Sequence of chain 1.A:
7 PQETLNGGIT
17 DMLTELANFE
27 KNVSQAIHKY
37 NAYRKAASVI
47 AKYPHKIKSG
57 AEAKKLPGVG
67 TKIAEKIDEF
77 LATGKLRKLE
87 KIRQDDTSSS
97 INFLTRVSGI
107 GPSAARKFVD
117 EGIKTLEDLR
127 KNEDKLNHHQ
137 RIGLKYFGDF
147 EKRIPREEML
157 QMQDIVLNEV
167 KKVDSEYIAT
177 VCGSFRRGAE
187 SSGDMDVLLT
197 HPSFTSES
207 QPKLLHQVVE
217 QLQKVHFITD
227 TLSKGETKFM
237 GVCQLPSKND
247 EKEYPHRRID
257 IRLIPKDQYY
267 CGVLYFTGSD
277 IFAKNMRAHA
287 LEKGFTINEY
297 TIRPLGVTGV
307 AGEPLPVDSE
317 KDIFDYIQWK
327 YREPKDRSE

A protein and the small-molecule ligand that binds it are described below.
Small molecule (SMILES): Cc1cn([C@H]2C[C@H](O[P](=O)(O)OC[C@H]3O[C@@H](n4ccc(N)nc4=O)C[C@@H]3O[P](=O)(O)OC[C@H]3O[C@@H](n4cnc5c(=O)nc(N)[nH]c54)C[C@@H]3O[P](=O)(O)OC[C@H]3O[C@@H](n4cnc5c(=O)nc(N)[nH]c54)C[C@@H]3O)[C@@H](CO[P](=O)(O)O[C@H]3C[C@H](n4cnc5c(=O)nc(N)[nH]c54)O[C@@H]3COP(=O)(O)O)O2)c(=O)[nH]c1=O

Binding-site contacts:
Ligand atom C5' contacts residue GLY66 of chain 1.A at 3.6 Å.
Ligand atom O3' contacts residue VAL65 of chain 1.A at 4.0 Å.
Ligand atom OP1 contacts residue LYS68 of chain 1.A at 3.3 Å (salt-bridge).
Ligand atom OP2 contacts residue LYS68 of chain 1.A at 3.7 Å.
Ligand atom O3' contacts residue LYS68 of chain 1.A at 3.9 Å.
Ligand atom P contacts residue ILE69 of chain 1.A at 3.9 Å.
Ligand atom OP1 contacts residue LEU62 of chain 1.A at 3.9 Å.
Ligand atom N7 contacts residue LYS35 of chain 1.A at 3.8 Å.
Ligand atom C4' contacts residue GLY64 of chain 1.A at 3.3 Å.
Ligand atom OP2 contacts residue LYS72 of chain 1.A at 3.7 Å.
Ligand atom O5' contacts residue GLY66 of chain 1.A at 3.6 Å.
Ligand atom C3' contacts residue LYS68 of chain 1.A at 3.8 Å.
Ligand atom C5' contacts residue GLY64 of chain 1.A at 3.3 Å.
Ligand atom O4' contacts residue ALA38 of chain 1.A at 3.8 Å.
Ligand atom OP1 contacts residue PRO63 of chain 1.A at 4.0 Å.
Ligand atom OP2 contacts residue THR67 of chain 1.A at 3.8 Å.
Ligand atom O3' contacts residue GLY64 of chain 1.A at 3.5 Å.
Ligand atom OP1 contacts residue THR67 of chain 1.A at 3.7 Å.
Ligand atom OP1 contacts residue ILE69 of chain 1.A at 3.0 Å (h-bond).
Ligand atom OP2 contacts residue GLY66 of chain 1.A at 3.9 Å.
Ligand atom P contacts residue LYS68 of chain 1.A at 3.9 Å.
Ligand atom C3' contacts residue GLY66 of chain 1.A at 4.0 Å.
Ligand atom P contacts residue LYS35 of chain 1.A at 3.7 Å.
Ligand atom C2 contacts residue HIS34 of chain 1.A at 3.9 Å.
Ligand atom OP1 contacts residue LYS35 of chain 1.A at 3.7 Å.
Ligand atom C3' contacts residue GLY64 of chain 1.A at 3.9 Å.
Ligand atom P contacts residue GLY66 of chain 1.A at 3.8 Å.
Ligand atom C5' contacts residue TYR39 of chain 1.A at 3.5 Å (hydrophobic).
Ligand atom OP1 contacts residue NA1 of chain 1.F at 2.9 Å (h-bond).
Ligand atom O3' contacts residue ILE69 of chain 1.A at 3.5 Å.
Ligand atom OP3 contacts residue LYS35 of chain 1.A at 2.6 Å (salt-bridge).
Ligand atom C8 contacts residue LYS35 of chain 1.A at 3.9 Å.
Ligand atom OP1 contacts residue LYS68 of chain 1.A at 3.6 Å (salt-bridge).
Ligand atom P contacts residue VAL65 of chain 1.A at 3.9 Å.
Ligand atom OP2 contacts residue VAL65 of chain 1.A at 3.8 Å.
Ligand atom OP1 contacts residue VAL65 of chain 1.A at 3.4 Å (h-bond).
Ligand atom OP1 contacts residue GLY64 of chain 1.A at 3.0 Å (h-bond).
Ligand atom OP2 contacts residue LYS68 of chain 1.A at 3.2 Å.
Ligand atom N3 contacts residue ALA38 of chain 1.A at 3.6 Å.
Ligand atom OP1 contacts residue GLY66 of chain 1.A at 2.9 Å (h-bond).